Binding-site contacts:
Ligand atom O contacts residue CYS158 of chain 2.A at 3.5 Å (h-bond).
Ligand atom C3 contacts residue TYR106 of chain 2.A at 3.5 Å (hydrophobic).
Ligand atom C1 contacts residue ALA232 of chain 2.A at 3.6 Å (hydrophobic).
Ligand atom C8 contacts residue TYR106 of chain 2.A at 3.7 Å (hydrophobic).
Ligand atom C5 contacts residue TYR106 of chain 2.A at 3.8 Å (hydrophobic).
Ligand atom C6 contacts residue GLY230 of chain 2.A at 3.8 Å.
Ligand atom C7 contacts residue GLY230 of chain 2.A at 3.7 Å.
Ligand atom C6 contacts residue CYS158 of chain 2.A at 3.7 Å (hydrophobic).
Ligand atom C1 contacts residue GLY261 of chain 2.A at 3.9 Å.
Ligand atom N3 contacts residue LEU231 of chain 2.A at 2.8 Å (h-bond).
Ligand atom C2 contacts residue TYR106 of chain 2.A at 3.7 Å (hydrophobic).
Ligand atom N2 contacts residue MET260 of chain 2.A at 3.9 Å.
Ligand atom C4 contacts residue TYR106 of chain 2.A at 3.5 Å (hydrophobic).
Ligand atom C1 contacts residue LEU231 of chain 2.A at 3.8 Å (hydrophobic).
Ligand atom C6 contacts residue ASP156 of chain 2.A at 3.8 Å.
Ligand atom C7 contacts residue CYS158 of chain 2.A at 3.7 Å (hydrophobic).
Ligand atom N3 contacts residue VAL233 of chain 2.A at 3.9 Å.
Ligand atom N2 contacts residue ASP156 of chain 2.A at 3.0 Å (salt-bridge).
Ligand atom O contacts residue GLN203 of chain 2.A at 3.0 Å (h-bond).
Ligand atom O contacts residue GLY229 of chain 2.A at 3.2 Å.
Ligand atom C6 contacts residue GLN203 of chain 2.A at 3.9 Å.
Ligand atom N2 contacts residue GLN203 of chain 2.A at 4.0 Å.
Ligand atom N1 contacts residue GLY261 of chain 2.A at 3.6 Å.
Ligand atom N3 contacts residue MET260 of chain 2.A at 3.8 Å.
Ligand atom N1 contacts residue TYR106 of chain 2.A at 3.6 Å.
Ligand atom N contacts residue ALA232 of chain 2.A at 2.8 Å (h-bond).
Ligand atom N contacts residue TYR106 of chain 2.A at 3.8 Å.
Ligand atom C4 contacts residue MET260 of chain 2.A at 3.6 Å (hydrophobic).
Ligand atom C1 contacts residue TYR106 of chain 2.A at 3.8 Å (hydrophobic).
Ligand atom C contacts residue ALA232 of chain 2.A at 3.7 Å (hydrophobic).
Ligand atom O contacts residue ASP156 of chain 2.A at 3.8 Å.
Ligand atom C1 contacts residue MET260 of chain 2.A at 3.9 Å (hydrophobic).
Ligand atom N contacts residue GLY261 of chain 2.A at 3.8 Å.
Ligand atom N3 contacts residue TYR106 of chain 2.A at 3.9 Å.
Ligand atom C8 contacts residue MET260 of chain 2.A at 3.9 Å (hydrophobic).
Ligand atom O contacts residue GLY230 of chain 2.A at 2.7 Å (h-bond).
Ligand atom N3 contacts residue ALA232 of chain 2.A at 3.7 Å.
Ligand atom C contacts residue GLY261 of chain 2.A at 3.4 Å.
Ligand atom C7 contacts residue TYR106 of chain 2.A at 3.9 Å (hydrophobic).
Ligand atom C8 contacts residue LEU231 of chain 2.A at 3.7 Å (hydrophobic).

Sequence of chain 2.A:
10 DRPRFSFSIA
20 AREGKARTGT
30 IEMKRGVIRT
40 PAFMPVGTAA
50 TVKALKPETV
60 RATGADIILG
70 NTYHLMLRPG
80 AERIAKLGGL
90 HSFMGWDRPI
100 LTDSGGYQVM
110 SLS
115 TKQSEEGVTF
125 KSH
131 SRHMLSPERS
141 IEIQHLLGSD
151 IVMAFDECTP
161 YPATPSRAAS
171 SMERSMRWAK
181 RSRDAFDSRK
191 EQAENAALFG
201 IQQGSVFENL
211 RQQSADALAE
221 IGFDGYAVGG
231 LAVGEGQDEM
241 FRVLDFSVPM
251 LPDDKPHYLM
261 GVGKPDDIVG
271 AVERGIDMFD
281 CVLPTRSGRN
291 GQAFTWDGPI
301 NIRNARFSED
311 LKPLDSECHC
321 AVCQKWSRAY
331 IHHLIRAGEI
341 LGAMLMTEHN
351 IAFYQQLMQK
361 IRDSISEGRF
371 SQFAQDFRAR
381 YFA

The small molecule below binds the protein below.
Small molecule (SMILES): CNc1nc2cc(C(N)=O)ccc2[nH]1